A protein and the small-molecule ligand that binds it are described below.
Small molecule (SMILES): CC(=O)N[C@@H]1[C@@H](O)[C@H](O)[C@@H](CO)O[C@H]1O

Binding-site contacts:
Ligand atom C4 contacts residue ASN75 of chain 1.B at 4.1 Å.
Ligand atom O6 contacts residue GLY74 of chain 1.B at 3.7 Å.
Ligand atom O7 contacts residue ASN75 of chain 1.B at 3.8 Å.
Ligand atom C3 contacts residue ASN75 of chain 1.B at 3.9 Å.
Ligand atom C6 contacts residue ASN75 of chain 1.B at 4.2 Å.
Ligand atom N2 contacts residue ASN75 of chain 1.B at 3.2 Å (h-bond).
Ligand atom O6 contacts residue ASP41 of chain 1.B at 4.5 Å.
Ligand atom C2 contacts residue ASN75 of chain 1.B at 2.6 Å.
Ligand atom C5 contacts residue ASN75 of chain 1.B at 3.5 Å.
Ligand atom C1 contacts residue ASN75 of chain 1.B at 1.4 Å.
Ligand atom C7 contacts residue ASN75 of chain 1.B at 3.8 Å.
Ligand atom O5 contacts residue ASN75 of chain 1.B at 2.2 Å (h-bond).
Ligand atom O6 contacts residue ASN75 of chain 1.B at 3.4 Å (h-bond).

Sequence of chain 1.B:
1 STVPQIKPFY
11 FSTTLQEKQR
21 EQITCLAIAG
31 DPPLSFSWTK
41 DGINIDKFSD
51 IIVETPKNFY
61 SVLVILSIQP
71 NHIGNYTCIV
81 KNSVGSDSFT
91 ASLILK